The protein below binds the small molecule below.
Small molecule (SMILES): CN[C@H](C)Cc1cc(C#N)cc(OCc2ccc3c(C)cc(N)nc3c2)c1

Binding-site contacts:
Ligand atom C33 contacts residue 8FD1 of chain 1.L at 0.8 Å.
Ligand atom C07 contacts residue 8FD1 of chain 1.L at 0.1 Å.
Ligand atom C12 contacts residue HEM1 of chain 1.I at 3.4 Å.
Ligand atom C04 contacts residue 8FD1 of chain 1.L at 0.1 Å.
Ligand atom C03 contacts residue HEM1 of chain 1.I at 3.4 Å.
Ligand atom C26 contacts residue 8FD1 of chain 1.L at 0.1 Å.
Ligand atom N28 contacts residue ASN273 of chain 1.B at 3.1 Å (h-bond).
Ligand atom C05 contacts residue 8FD1 of chain 1.L at 0.1 Å.
Ligand atom C08 contacts residue 8FD1 of chain 1.L at 0.1 Å.
Ligand atom C21 contacts residue HEM1 of chain 1.I at 3.4 Å.
Ligand atom N02 contacts residue TRP291 of chain 1.B at 2.7 Å (h-bond).
Ligand atom C07 contacts residue VAL271 of chain 1.B at 3.3 Å (hydrophobic).
Ligand atom C21 contacts residue 8FD1 of chain 1.L at 0.1 Å.
Ligand atom C29 contacts residue 8FD1 of chain 1.L at 0.1 Å.
Ligand atom N01 contacts residue 8FD1 of chain 1.L at 0.1 Å (h-bond).
Ligand atom N28 contacts residue 8FD1 of chain 1.L at 0.2 Å (h-bond).
Ligand atom C30 contacts residue 8FD1 of chain 1.L at 0.4 Å.
Ligand atom C27 contacts residue ASN273 of chain 1.B at 3.5 Å.
Ligand atom O13 contacts residue 8FD1 of chain 1.L at 0.1 Å (h-bond).
Ligand atom C27 contacts residue 8FD1 of chain 1.L at 0.2 Å.
Ligand atom N01 contacts residue GLU296 of chain 1.B at 2.8 Å (salt-bridge).
Ligand atom C03 contacts residue 8FD1 of chain 1.L at 0.1 Å.
Ligand atom C25 contacts residue 8FD1 of chain 1.L at 0.1 Å.
Ligand atom C06 contacts residue 8FD1 of chain 1.L at 0.1 Å.
Ligand atom C31 contacts residue 8FD1 of chain 1.L at 1.2 Å.
Ligand atom C22 contacts residue 8FD1 of chain 1.L at 0.2 Å.
Ligand atom N32 contacts residue 8FD1 of chain 1.L at 0.4 Å (h-bond).
Ligand atom O13 contacts residue HEM1 of chain 1.I at 3.4 Å.
Ligand atom C24 contacts residue 8FD1 of chain 1.L at 0.2 Å.
Ligand atom C27 contacts residue TYR410 of chain 1.B at 3.5 Å (hydrophobic).
Ligand atom C12 contacts residue 8FD1 of chain 1.L at 0.1 Å.
Ligand atom N02 contacts residue GLU296 of chain 1.B at 2.7 Å (salt-bridge).
Ligand atom C26 contacts residue HEM1 of chain 1.I at 3.4 Å.
Ligand atom C09 contacts residue 8FD1 of chain 1.L at 0.1 Å.
Ligand atom C11 contacts residue 8FD1 of chain 1.L at 0.2 Å.
Ligand atom C11 contacts residue HEM1 of chain 1.I at 3.2 Å.
Ligand atom N02 contacts residue 8FD1 of chain 1.L at 0.1 Å (h-bond).
Ligand atom C23 contacts residue 8FD1 of chain 1.L at 0.2 Å.
Ligand atom C10 contacts residue 8FD1 of chain 1.L at 0.1 Å.
Ligand atom C02 contacts residue 8FD1 of chain 1.L at 0.1 Å.

Sequence of chain 1.B:
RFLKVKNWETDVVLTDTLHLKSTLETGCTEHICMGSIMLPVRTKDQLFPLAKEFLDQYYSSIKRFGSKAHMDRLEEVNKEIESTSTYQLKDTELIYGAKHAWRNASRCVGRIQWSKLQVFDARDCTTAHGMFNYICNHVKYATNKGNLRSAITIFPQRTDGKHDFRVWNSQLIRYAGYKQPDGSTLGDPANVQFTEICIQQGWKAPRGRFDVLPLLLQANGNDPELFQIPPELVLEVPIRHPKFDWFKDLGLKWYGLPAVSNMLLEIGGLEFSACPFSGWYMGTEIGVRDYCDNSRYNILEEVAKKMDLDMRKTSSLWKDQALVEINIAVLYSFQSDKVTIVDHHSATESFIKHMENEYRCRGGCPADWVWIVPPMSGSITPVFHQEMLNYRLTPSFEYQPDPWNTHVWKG